Binding-site contacts:
Ligand atom C4 contacts residue TYR164 of chain 1.A at 3.8 Å (hydrophobic).
Ligand atom O3 contacts residue GLU120 of chain 1.A at 3.5 Å (salt-bridge).
Ligand atom O3 contacts residue ASP74 of chain 1.A at 2.6 Å (salt-bridge).
Ligand atom C6 contacts residue TRP349 of chain 1.A at 3.6 Å (hydrophobic).
Ligand atom O5 contacts residue TRP239 of chain 1.A at 3.9 Å.
Ligand atom C1 contacts residue TRP239 of chain 1.A at 3.7 Å (hydrophobic).
Ligand atom O2 contacts residue ASP23 of chain 1.A at 3.7 Å.
Ligand atom O2 contacts residue LYS24 of chain 1.A at 2.8 Å (salt-bridge).
Ligand atom O2 contacts residue TRP71 of chain 1.A at 3.3 Å (h-bond).
Ligand atom C3 contacts residue TRP71 of chain 1.A at 3.8 Å (hydrophobic).
Ligand atom C1 contacts residue ASP23 of chain 1.A at 3.2 Å.
Ligand atom O6 contacts residue GLU162 of chain 1.A at 2.8 Å (salt-bridge).
Ligand atom O1 contacts residue ASP23 of chain 1.A at 3.1 Å (salt-bridge).
Ligand atom C6 contacts residue PRO163 of chain 1.A at 4.0 Å (hydrophobic).
Ligand atom C4 contacts residue TRP349 of chain 1.A at 3.7 Å (hydrophobic).
Ligand atom O4 contacts residue TRP349 of chain 1.A at 3.9 Å.
Ligand atom O2 contacts residue ASP74 of chain 1.A at 3.3 Å (salt-bridge).
Ligand atom C4 contacts residue ASP74 of chain 1.A at 3.9 Å.
Ligand atom C2 contacts residue ASP23 of chain 1.A at 4.1 Å.
Ligand atom C6 contacts residue TYR164 of chain 1.A at 3.6 Å (hydrophobic).
Ligand atom C2 contacts residue GLU120 of chain 1.A at 3.7 Å.
Ligand atom O6 contacts residue PHE165 of chain 1.A at 3.8 Å.
Ligand atom O6 contacts residue PRO163 of chain 1.A at 3.5 Å.
Ligand atom C3 contacts residue ARG75 of chain 1.A at 3.9 Å.
Ligand atom O4 contacts residue TRP71 of chain 1.A at 4.1 Å.
Ligand atom O3 contacts residue TRP71 of chain 1.A at 3.4 Å (h-bond).
Ligand atom O2 contacts residue GLU120 of chain 1.A at 2.9 Å (salt-bridge).
Ligand atom C2 contacts residue LYS24 of chain 1.A at 4.1 Å.
Ligand atom O3 contacts residue TRP349 of chain 1.A at 4.1 Å.
Ligand atom C2 contacts residue ASP74 of chain 1.A at 3.2 Å.
Ligand atom O1 contacts residue ASN21 of chain 1.A at 3.1 Å (h-bond).
Ligand atom C3 contacts residue ASP74 of chain 1.A at 3.4 Å.
Ligand atom C6 contacts residue GLU162 of chain 1.A at 3.9 Å.
Ligand atom C2 contacts residue TRP239 of chain 1.A at 3.8 Å (hydrophobic).
Ligand atom O2 contacts residue ALA72 of chain 1.A at 3.2 Å.
Ligand atom O4 contacts residue ARG75 of chain 1.A at 3.5 Å (salt-bridge).
Ligand atom O3 contacts residue ARG75 of chain 1.A at 3.0 Å (salt-bridge).
Ligand atom O3 contacts residue ALA72 of chain 1.A at 4.0 Å.
Ligand atom O5 contacts residue TYR164 of chain 1.A at 3.5 Å.
Ligand atom C5 contacts residue TYR164 of chain 1.A at 4.0 Å (hydrophobic).

Sequence of chain 1.A:
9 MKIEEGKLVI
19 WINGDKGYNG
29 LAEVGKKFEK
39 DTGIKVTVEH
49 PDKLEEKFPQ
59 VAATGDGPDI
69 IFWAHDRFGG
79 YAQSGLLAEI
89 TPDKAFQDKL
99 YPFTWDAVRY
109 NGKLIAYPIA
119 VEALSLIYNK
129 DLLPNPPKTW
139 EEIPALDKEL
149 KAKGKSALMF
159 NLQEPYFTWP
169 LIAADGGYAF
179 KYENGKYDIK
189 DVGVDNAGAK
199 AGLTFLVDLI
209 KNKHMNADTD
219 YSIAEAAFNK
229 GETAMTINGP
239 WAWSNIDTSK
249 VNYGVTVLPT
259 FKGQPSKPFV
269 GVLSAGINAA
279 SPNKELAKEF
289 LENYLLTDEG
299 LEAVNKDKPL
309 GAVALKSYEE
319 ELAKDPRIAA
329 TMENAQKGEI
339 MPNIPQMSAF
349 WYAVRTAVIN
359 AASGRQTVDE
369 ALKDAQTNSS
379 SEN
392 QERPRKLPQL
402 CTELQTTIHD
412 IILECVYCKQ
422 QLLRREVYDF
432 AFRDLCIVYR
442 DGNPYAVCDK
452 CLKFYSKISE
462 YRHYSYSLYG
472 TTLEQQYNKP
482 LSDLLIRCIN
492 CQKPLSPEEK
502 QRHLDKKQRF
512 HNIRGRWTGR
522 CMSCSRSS

The small molecule below binds the protein below.
Small molecule (SMILES): OC[C@H]1O[C@H](O[C@H]2[C@H](O)[C@@H](O)[C@@H](O)O[C@@H]2CO)[C@H](O)[C@@H](O)[C@@H]1O